Sequence of chain 1.A:
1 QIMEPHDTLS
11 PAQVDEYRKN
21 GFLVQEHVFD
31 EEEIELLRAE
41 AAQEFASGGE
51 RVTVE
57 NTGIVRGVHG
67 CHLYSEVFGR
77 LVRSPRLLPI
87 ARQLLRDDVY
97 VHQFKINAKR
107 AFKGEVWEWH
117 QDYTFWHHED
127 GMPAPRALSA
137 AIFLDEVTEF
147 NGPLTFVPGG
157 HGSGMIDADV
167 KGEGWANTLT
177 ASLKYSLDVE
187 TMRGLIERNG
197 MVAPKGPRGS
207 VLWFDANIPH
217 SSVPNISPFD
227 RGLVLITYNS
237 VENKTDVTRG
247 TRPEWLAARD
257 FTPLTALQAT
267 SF

This small molecule binds to this protein.
Small molecule (SMILES): O=C(O)[C@@H]1CCCN1

Binding-site contacts:
Ligand atom CA contacts residue GLN99 of chain 1.A at 3.6 Å.
Ligand atom CB contacts residue AKG1 of chain 1.D at 3.5 Å.
Ligand atom CA contacts residue AKG1 of chain 1.D at 4.1 Å.
Ligand atom CB contacts residue FE1 of chain 1.C at 4.4 Å.
Ligand atom CG contacts residue PHE121 of chain 1.A at 3.7 Å (hydrophobic).
Ligand atom CD contacts residue THR174 of chain 1.A at 3.3 Å.
Ligand atom CB contacts residue GLN99 of chain 1.A at 3.9 Å.
Ligand atom O contacts residue GLN99 of chain 1.A at 4.5 Å.
Ligand atom N contacts residue AKG1 of chain 1.D at 3.9 Å.
Ligand atom CD contacts residue TRP113 of chain 1.A at 4.4 Å (hydrophobic).
Ligand atom CA contacts residue LYS101 of chain 1.A at 4.5 Å.
Ligand atom CD contacts residue AKG1 of chain 1.D at 3.4 Å.
Ligand atom CG contacts residue FE1 of chain 1.C at 4.1 Å.
Ligand atom OXT contacts residue PHE121 of chain 1.A at 4.1 Å.
Ligand atom CD contacts residue PHE121 of chain 1.A at 4.1 Å (hydrophobic).
Ligand atom CD contacts residue ASP118 of chain 1.A at 4.5 Å.
Ligand atom C contacts residue THR174 of chain 1.A at 4.1 Å.
Ligand atom CD contacts residue FE1 of chain 1.C at 4.4 Å.
Ligand atom O contacts residue LEU175 of chain 1.A at 4.0 Å.
Ligand atom CD contacts residue HIS116 of chain 1.A at 4.0 Å.
Ligand atom CG contacts residue HIS116 of chain 1.A at 3.8 Å.
Ligand atom CB contacts residue TRP122 of chain 1.A at 4.1 Å (hydrophobic).
Ligand atom OXT contacts residue GLN99 of chain 1.A at 3.0 Å (h-bond).
Ligand atom CG contacts residue AKG1 of chain 1.D at 3.5 Å.
Ligand atom CA contacts residue THR174 of chain 1.A at 3.9 Å.
Ligand atom N contacts residue LEU175 of chain 1.A at 4.3 Å.
Ligand atom CB contacts residue ASP118 of chain 1.A at 3.6 Å.
Ligand atom C contacts residue TRP122 of chain 1.A at 4.1 Å (hydrophobic).
Ligand atom O contacts residue ARG248 of chain 1.A at 2.7 Å (salt-bridge).
Ligand atom OXT contacts residue ARG248 of chain 1.A at 2.9 Å (salt-bridge).
Ligand atom C contacts residue GLN99 of chain 1.A at 3.7 Å.
Ligand atom C contacts residue ARG248 of chain 1.A at 3.5 Å.
Ligand atom CG contacts residue THR174 of chain 1.A at 4.5 Å.
Ligand atom CG contacts residue ASP118 of chain 1.A at 3.5 Å.
Ligand atom OXT contacts residue TRP122 of chain 1.A at 3.0 Å (h-bond).
Ligand atom O contacts residue PHE121 of chain 1.A at 3.6 Å.
Ligand atom N contacts residue THR174 of chain 1.A at 2.7 Å (h-bond).
Ligand atom CD contacts residue LEU179 of chain 1.A at 4.2 Å (hydrophobic).
Ligand atom C contacts residue PHE121 of chain 1.A at 4.2 Å (hydrophobic).
Ligand atom O contacts residue THR174 of chain 1.A at 3.3 Å (h-bond).